Sequence of chain 1.G:
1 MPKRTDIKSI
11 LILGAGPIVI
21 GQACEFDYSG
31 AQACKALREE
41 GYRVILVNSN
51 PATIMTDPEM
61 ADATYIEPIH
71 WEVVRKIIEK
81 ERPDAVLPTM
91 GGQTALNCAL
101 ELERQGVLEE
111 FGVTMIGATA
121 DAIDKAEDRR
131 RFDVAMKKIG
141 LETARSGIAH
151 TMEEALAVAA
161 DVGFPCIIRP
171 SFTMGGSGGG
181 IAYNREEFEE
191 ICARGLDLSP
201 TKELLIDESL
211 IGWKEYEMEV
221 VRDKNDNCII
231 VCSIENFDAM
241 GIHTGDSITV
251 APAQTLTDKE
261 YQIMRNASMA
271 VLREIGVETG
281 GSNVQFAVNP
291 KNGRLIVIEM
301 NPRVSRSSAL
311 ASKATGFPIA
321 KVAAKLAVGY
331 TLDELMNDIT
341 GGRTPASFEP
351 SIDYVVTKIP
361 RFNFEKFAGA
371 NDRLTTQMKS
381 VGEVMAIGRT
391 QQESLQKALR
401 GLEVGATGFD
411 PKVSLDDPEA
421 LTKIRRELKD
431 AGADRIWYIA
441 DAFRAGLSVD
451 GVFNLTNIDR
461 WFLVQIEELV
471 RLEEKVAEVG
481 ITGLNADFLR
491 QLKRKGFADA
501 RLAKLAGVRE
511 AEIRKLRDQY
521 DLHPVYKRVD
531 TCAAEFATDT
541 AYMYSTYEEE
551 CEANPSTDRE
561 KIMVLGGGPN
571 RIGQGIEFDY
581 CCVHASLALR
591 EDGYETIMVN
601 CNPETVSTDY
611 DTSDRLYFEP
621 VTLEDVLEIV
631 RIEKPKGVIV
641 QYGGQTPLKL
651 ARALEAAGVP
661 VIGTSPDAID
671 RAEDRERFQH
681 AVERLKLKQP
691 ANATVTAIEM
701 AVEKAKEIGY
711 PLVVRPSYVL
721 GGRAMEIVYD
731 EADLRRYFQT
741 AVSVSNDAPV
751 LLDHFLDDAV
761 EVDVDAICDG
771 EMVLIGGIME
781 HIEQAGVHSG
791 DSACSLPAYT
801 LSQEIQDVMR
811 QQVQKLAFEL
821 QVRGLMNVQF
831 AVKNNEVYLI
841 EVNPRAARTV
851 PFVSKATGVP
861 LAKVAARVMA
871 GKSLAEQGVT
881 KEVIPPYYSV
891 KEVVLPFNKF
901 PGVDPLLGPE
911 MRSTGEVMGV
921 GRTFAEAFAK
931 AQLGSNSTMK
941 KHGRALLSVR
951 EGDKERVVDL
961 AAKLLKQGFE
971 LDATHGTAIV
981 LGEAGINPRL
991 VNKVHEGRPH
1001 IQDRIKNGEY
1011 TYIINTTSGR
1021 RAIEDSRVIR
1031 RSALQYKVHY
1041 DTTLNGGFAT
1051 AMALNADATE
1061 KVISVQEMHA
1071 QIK

Binding-site contacts:
Ligand atom O contacts residue ASP1041 of chain 1.G at 2.8 Å.
Ligand atom CA contacts residue LEU907 of chain 1.G at 4.3 Å (hydrophobic).
Ligand atom OXT contacts residue THR1042 of chain 1.G at 2.7 Å (h-bond).
Ligand atom CD contacts residue GLU892 of chain 1.G at 3.8 Å.
Ligand atom O contacts residue TYR1040 of chain 1.G at 3.2 Å (h-bond).
Ligand atom CD contacts residue LEU895 of chain 1.G at 4.0 Å (hydrophobic).
Ligand atom CG contacts residue VAL893 of chain 1.G at 4.4 Å (hydrophobic).
Ligand atom O contacts residue THR1043 of chain 1.G at 4.4 Å.
Ligand atom CB contacts residue GLU783 of chain 1.G at 3.5 Å.
Ligand atom CG contacts residue GLU892 of chain 1.G at 4.0 Å.
Ligand atom CG contacts residue LEU895 of chain 1.G at 3.9 Å (hydrophobic).
Ligand atom CD contacts residue ASP791 of chain 1.G at 3.1 Å.
Ligand atom O contacts residue LEU907 of chain 1.G at 4.3 Å.
Ligand atom CD contacts residue LEU907 of chain 1.G at 4.0 Å (hydrophobic).
Ligand atom OXT contacts residue ASP1041 of chain 1.G at 4.4 Å.
Ligand atom NE contacts residue GLU892 of chain 1.G at 2.8 Å (salt-bridge).
Ligand atom N contacts residue ASP1041 of chain 1.G at 3.6 Å.
Ligand atom N contacts residue HIS1039 of chain 1.G at 4.0 Å.
Ligand atom NE contacts residue SER792 of chain 1.G at 4.1 Å.
Ligand atom N contacts residue TYR1040 of chain 1.G at 2.8 Å (h-bond).
Ligand atom CA contacts residue ASP1041 of chain 1.G at 4.5 Å.
Ligand atom CB contacts residue LEU907 of chain 1.G at 4.1 Å (hydrophobic).
Ligand atom O contacts residue THR1042 of chain 1.G at 2.6 Å (h-bond).
Ligand atom CD contacts residue GLU783 of chain 1.G at 3.3 Å.
Ligand atom NE contacts residue VAL893 of chain 1.G at 3.9 Å.
Ligand atom C contacts residue LEU907 of chain 1.G at 3.7 Å (hydrophobic).
Ligand atom OXT contacts residue TYR1040 of chain 1.G at 4.4 Å.
Ligand atom C contacts residue TYR1040 of chain 1.G at 3.5 Å (hydrophobic).
Ligand atom C contacts residue ASP1041 of chain 1.G at 3.9 Å.
Ligand atom C contacts residue THR1042 of chain 1.G at 3.5 Å.
Ligand atom CD contacts residue VAL893 of chain 1.G at 3.7 Å (hydrophobic).
Ligand atom CG contacts residue GLU783 of chain 1.G at 3.9 Å.
Ligand atom NE contacts residue GLU783 of chain 1.G at 2.7 Å (salt-bridge).
Ligand atom OXT contacts residue LEU907 of chain 1.G at 2.9 Å.
Ligand atom NE contacts residue ALA793 of chain 1.G at 3.8 Å.
Ligand atom NE contacts residue ASP791 of chain 1.G at 2.9 Å (salt-bridge).
Ligand atom CA contacts residue TYR1040 of chain 1.G at 3.7 Å (hydrophobic).

A protein and the small-molecule ligand that binds it are described below.
Small molecule (SMILES): NCCC[C@H](N)C(=O)O